Sequence of chain 2.B:
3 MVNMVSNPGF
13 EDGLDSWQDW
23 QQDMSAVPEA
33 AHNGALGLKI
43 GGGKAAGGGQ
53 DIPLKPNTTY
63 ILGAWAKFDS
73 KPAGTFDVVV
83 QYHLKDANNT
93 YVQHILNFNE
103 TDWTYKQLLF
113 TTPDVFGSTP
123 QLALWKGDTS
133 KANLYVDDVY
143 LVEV

The small molecule below binds the protein below.
Small molecule (SMILES): OC[C@H]1O[C@@H](O[C@H]2[C@H](O)[C@H](O)[C@H](O[C@H]3[C@H](O)[C@H](O)[C@H](O[C@H]4[C@H](O)[C@H](O)[C@H](O[C@H]5[C@H](O)[C@H](O)[C@@H](O)O[C@@H]5CO)O[C@@H]4CO)O[C@@H]3CO)O[C@@H]2CO)[C@@H](O)[C@@H](O)[C@@H]1O

Binding-site contacts:
Ligand atom C5 contacts residue ILE97 of chain 2.B at 3.8 Å (hydrophobic).
Ligand atom C5 contacts residue TRP22 of chain 2.B at 3.9 Å (hydrophobic).
Ligand atom C3 contacts residue ASN99 of chain 2.B at 3.5 Å.
Ligand atom O2 contacts residue TRP127 of chain 2.B at 3.1 Å.
Ligand atom O2 contacts residue GLN83 of chain 2.B at 3.1 Å (h-bond).
Ligand atom O6 contacts residue VAL81 of chain 2.B at 3.4 Å.
Ligand atom O2 contacts residue ASN99 of chain 2.B at 3.4 Å (h-bond).
Ligand atom O6 contacts residue GLN83 of chain 2.B at 3.4 Å (h-bond).
Ligand atom C2 contacts residue ASN99 of chain 2.B at 3.3 Å.
Ligand atom O4 contacts residue TRP22 of chain 2.B at 3.9 Å.
Ligand atom C3 contacts residue GLN95 of chain 2.B at 3.6 Å.
Ligand atom O4 contacts residue GLN95 of chain 2.B at 2.9 Å (h-bond).
Ligand atom O2 contacts residue GLN95 of chain 2.B at 3.2 Å (h-bond).
Ligand atom C6 contacts residue ASP79 of chain 2.B at 2.8 Å.
Ligand atom C2 contacts residue GLN95 of chain 2.B at 3.5 Å.
Ligand atom O3 contacts residue ILE97 of chain 2.B at 3.5 Å.
Ligand atom C5 contacts residue GLN95 of chain 2.B at 3.9 Å.
Ligand atom C6 contacts residue TRP22 of chain 2.B at 3.7 Å (hydrophobic).
Ligand atom C1 contacts residue GLN95 of chain 2.B at 3.8 Å.
Ligand atom O3 contacts residue GLN83 of chain 2.B at 3.0 Å (h-bond).
Ligand atom C6 contacts residue GLN123 of chain 2.B at 3.5 Å.
Ligand atom C4 contacts residue GLN95 of chain 2.B at 3.9 Å.
Ligand atom O6 contacts residue TRP127 of chain 2.B at 3.7 Å.
Ligand atom O6 contacts residue ASP79 of chain 2.B at 3.2 Å (salt-bridge).
Ligand atom O2 contacts residue TRP22 of chain 2.B at 3.3 Å.
Ligand atom O4 contacts residue TRP127 of chain 2.B at 3.6 Å.
Ligand atom C5 contacts residue TRP127 of chain 2.B at 3.9 Å (hydrophobic).
Ligand atom C2 contacts residue GLN83 of chain 2.B at 3.3 Å.
Ligand atom O2 contacts residue ILE97 of chain 2.B at 3.8 Å.
Ligand atom O5 contacts residue TRP22 of chain 2.B at 3.7 Å.
Ligand atom O3 contacts residue ALA125 of chain 2.B at 3.8 Å.
Ligand atom C4 contacts residue TRP22 of chain 2.B at 4.0 Å (hydrophobic).
Ligand atom O6 contacts residue GLN123 of chain 2.B at 2.8 Å (h-bond).
Ligand atom O3 contacts residue ASP79 of chain 2.B at 3.9 Å.
Ligand atom O3 contacts residue GLN23 of chain 2.B at 3.4 Å (h-bond).
Ligand atom O5 contacts residue ILE97 of chain 2.B at 3.3 Å.
Ligand atom C1 contacts residue TRP22 of chain 2.B at 3.8 Å (hydrophobic).
Ligand atom O3 contacts residue ASN99 of chain 2.B at 2.9 Å (h-bond).
Ligand atom C3 contacts residue TRP22 of chain 2.B at 3.6 Å (hydrophobic).
Ligand atom O2 contacts residue GLN23 of chain 2.B at 3.2 Å (h-bond).